A small-molecule ligand and the protein it binds are described below.
Small molecule (SMILES): Cc1cc(CCCOc2c(C)cc(-c3noc(C(F)(F)F)n3)cc2C)on1

Sequence of chain 15.C:
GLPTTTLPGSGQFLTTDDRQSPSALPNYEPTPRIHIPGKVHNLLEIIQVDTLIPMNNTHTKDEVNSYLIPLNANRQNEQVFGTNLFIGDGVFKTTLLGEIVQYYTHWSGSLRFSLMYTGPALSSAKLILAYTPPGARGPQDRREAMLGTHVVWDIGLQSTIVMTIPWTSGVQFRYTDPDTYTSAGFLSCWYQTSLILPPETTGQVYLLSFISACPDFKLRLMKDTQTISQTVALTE

Binding-site contacts:
Ligand atom N1A contacts residue PRO174 of chain 14.A at 3.5 Å.
Ligand atom O1A contacts residue ALA24 of chain 14.C at 3.3 Å.
Ligand atom F3 contacts residue PRO174 of chain 14.A at 2.9 Å.
Ligand atom F3 contacts residue ALA150 of chain 14.A at 2.7 Å.
Ligand atom C3C contacts residue TYR128 of chain 14.A at 3.3 Å (hydrophobic).
Ligand atom F3 contacts residue TYR152 of chain 14.A at 3.6 Å.
Ligand atom F3 contacts residue MET151 of chain 14.A at 3.7 Å.
Ligand atom N3A contacts residue TYR152 of chain 14.A at 3.8 Å.
Ligand atom CM2 contacts residue ILE104 of chain 14.A at 3.6 Å (hydrophobic).
Ligand atom C1C contacts residue TYR197 of chain 14.A at 3.5 Å (hydrophobic).
Ligand atom CM2 contacts residue TYR128 of chain 14.A at 3.4 Å (hydrophobic).
Ligand atom C2C contacts residue TYR128 of chain 14.A at 3.2 Å (hydrophobic).
Ligand atom F3 contacts residue VAL176 of chain 14.A at 3.6 Å.
Ligand atom C1C contacts residue TYR128 of chain 14.A at 3.5 Å (hydrophobic).
Ligand atom C3B contacts residue MET224 of chain 14.A at 3.6 Å (hydrophobic).
Ligand atom N1A contacts residue ALA24 of chain 14.C at 3.2 Å.
Ligand atom CM6 contacts residue VAL188 of chain 14.A at 3.8 Å (hydrophobic).
Ligand atom C5B contacts residue TYR152 of chain 14.A at 3.5 Å (hydrophobic).
Ligand atom F2 contacts residue VAL176 of chain 14.A at 2.7 Å.
Ligand atom C2A contacts residue TYR152 of chain 14.A at 3.7 Å (hydrophobic).
Ligand atom F3 contacts residue SER175 of chain 14.A at 2.8 Å.
Ligand atom N3A contacts residue PHE186 of chain 14.A at 3.4 Å.
Ligand atom CM3 contacts residue ASN219 of chain 14.A at 3.8 Å.
Ligand atom O1 contacts residue MET221 of chain 14.A at 3.7 Å.
Ligand atom CM4 contacts residue VAL176 of chain 14.A at 3.8 Å (hydrophobic).
Ligand atom F1 contacts residue MET224 of chain 14.A at 3.6 Å.
Ligand atom CM6 contacts residue LEU25 of chain 14.C at 3.8 Å (hydrophobic).
Ligand atom F1 contacts residue PHE186 of chain 14.A at 3.8 Å.
Ligand atom C4 contacts residue TYR197 of chain 14.A at 3.4 Å (hydrophobic).
Ligand atom F1 contacts residue ALA150 of chain 14.A at 3.8 Å.
Ligand atom CM4 contacts residue ALA150 of chain 14.A at 3.6 Å (hydrophobic).
Ligand atom CM2 contacts residue MET224 of chain 14.A at 3.5 Å (hydrophobic).
Ligand atom O1A contacts residue PRO174 of chain 14.A at 3.5 Å.
Ligand atom C2C contacts residue ILE104 of chain 14.A at 3.8 Å (hydrophobic).
Ligand atom C6B contacts residue TYR152 of chain 14.A at 3.6 Å (hydrophobic).
Ligand atom C2A contacts residue PHE186 of chain 14.A at 3.5 Å (hydrophobic).
Ligand atom C3 contacts residue LEU106 of chain 14.A at 3.8 Å (hydrophobic).
Ligand atom C3A contacts residue PHE186 of chain 14.A at 3.7 Å (hydrophobic).
Ligand atom C2B contacts residue ILE104 of chain 14.A at 3.8 Å (hydrophobic).
Ligand atom CM6 contacts residue TYR152 of chain 14.A at 3.4 Å (hydrophobic).

Sequence of chain 14.C:
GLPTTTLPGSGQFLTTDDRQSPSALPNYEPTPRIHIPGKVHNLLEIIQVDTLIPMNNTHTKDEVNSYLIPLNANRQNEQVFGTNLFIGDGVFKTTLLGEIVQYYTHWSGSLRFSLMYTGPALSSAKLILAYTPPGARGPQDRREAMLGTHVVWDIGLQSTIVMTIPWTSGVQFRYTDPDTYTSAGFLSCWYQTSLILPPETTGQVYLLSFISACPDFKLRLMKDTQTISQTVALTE

Sequence of chain 14.A:
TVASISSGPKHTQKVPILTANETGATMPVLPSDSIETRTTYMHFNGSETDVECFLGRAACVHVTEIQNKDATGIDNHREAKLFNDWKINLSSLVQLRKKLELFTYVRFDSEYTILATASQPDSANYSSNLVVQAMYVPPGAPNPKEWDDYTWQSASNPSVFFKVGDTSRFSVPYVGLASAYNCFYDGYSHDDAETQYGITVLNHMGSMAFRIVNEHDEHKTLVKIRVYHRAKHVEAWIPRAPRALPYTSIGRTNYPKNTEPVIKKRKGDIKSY